This protein binds this small molecule.
Small molecule (SMILES): CC(=O)N[C@@H]1[C@@H](O)[C@H](O)[C@@H](CO)O[C@H]1O

Binding-site contacts:
Ligand atom O7 contacts residue ASN364 of chain 1.A at 3.1 Å (h-bond).
Ligand atom C1 contacts residue ASN364 of chain 1.A at 1.5 Å.
Ligand atom C3 contacts residue NAG1 of chain 1.V at 4.5 Å.
Ligand atom N2 contacts residue SER365 of chain 1.A at 3.9 Å.
Ligand atom C7 contacts residue SER365 of chain 1.A at 4.1 Å.
Ligand atom C8 contacts residue THR373 of chain 1.A at 4.0 Å.
Ligand atom C4 contacts residue ASN364 of chain 1.A at 4.4 Å.
Ligand atom C2 contacts residue ASN364 of chain 1.A at 2.5 Å.
Ligand atom O7 contacts residue ASN387 of chain 1.A at 4.1 Å.
Ligand atom O7 contacts residue SER389 of chain 1.A at 4.5 Å.
Ligand atom O7 contacts residue NAG1 of chain 1.V at 3.0 Å (h-bond).
Ligand atom O3 contacts residue NAG1 of chain 1.V at 3.7 Å.
Ligand atom C8 contacts residue SER365 of chain 1.A at 3.8 Å.
Ligand atom O6 contacts residue NAG1 of chain 1.V at 4.2 Å.
Ligand atom N2 contacts residue ASN364 of chain 1.A at 3.0 Å (h-bond).
Ligand atom C2 contacts residue NAG1 of chain 1.V at 4.3 Å.
Ligand atom C8 contacts residue ASN364 of chain 1.A at 4.5 Å.
Ligand atom C3 contacts residue ASN364 of chain 1.A at 3.9 Å.
Ligand atom C1 contacts residue SER365 of chain 1.A at 4.4 Å.
Ligand atom O5 contacts residue ASN364 of chain 1.A at 2.5 Å (h-bond).
Ligand atom C5 contacts residue ASN364 of chain 1.A at 3.8 Å.
Ligand atom C7 contacts residue NAG1 of chain 1.V at 3.8 Å.
Ligand atom C7 contacts residue ASN364 of chain 1.A at 3.3 Å.
Ligand atom C8 contacts residue NAG1 of chain 1.V at 3.7 Å.

Sequence of chain 1.A:
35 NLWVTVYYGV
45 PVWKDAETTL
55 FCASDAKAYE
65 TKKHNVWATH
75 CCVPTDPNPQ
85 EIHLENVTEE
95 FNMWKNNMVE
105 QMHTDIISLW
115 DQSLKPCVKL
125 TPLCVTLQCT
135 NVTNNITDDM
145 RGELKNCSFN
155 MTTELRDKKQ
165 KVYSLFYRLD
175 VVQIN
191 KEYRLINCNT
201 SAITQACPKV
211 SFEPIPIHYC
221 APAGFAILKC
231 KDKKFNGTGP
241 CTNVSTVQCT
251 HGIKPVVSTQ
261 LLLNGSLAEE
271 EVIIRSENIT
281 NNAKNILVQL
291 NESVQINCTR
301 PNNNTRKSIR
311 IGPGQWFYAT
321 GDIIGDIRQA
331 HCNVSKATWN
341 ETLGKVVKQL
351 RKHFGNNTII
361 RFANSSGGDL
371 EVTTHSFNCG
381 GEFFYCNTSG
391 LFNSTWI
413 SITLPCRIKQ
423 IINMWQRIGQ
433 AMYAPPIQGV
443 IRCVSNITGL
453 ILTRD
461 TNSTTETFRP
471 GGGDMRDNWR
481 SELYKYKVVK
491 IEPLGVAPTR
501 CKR